Binding-site contacts:
Ligand atom O contacts residue ALA104 of chain 1.A at 3.5 Å.
Ligand atom CN contacts residue HIS129 of chain 1.A at 3.2 Å.
Ligand atom O contacts residue ASN105 of chain 1.A at 3.3 Å (h-bond).
Ligand atom N contacts residue ASN105 of chain 1.A at 2.9 Å (h-bond).
Ligand atom CB contacts residue THR76 of chain 1.A at 3.7 Å.
Ligand atom O contacts residue GLN66 of chain 1.A at 3.2 Å (h-bond).
Ligand atom CN contacts residue ARG58 of chain 1.A at 3.6 Å.
Ligand atom O contacts residue HIS129 of chain 1.A at 3.3 Å.
Ligand atom O contacts residue ALA106 of chain 1.A at 3.5 Å.
Ligand atom O contacts residue PHE63 of chain 1.A at 3.2 Å.
Ligand atom CG1 contacts residue PHE63 of chain 1.A at 3.6 Å (hydrophobic).
Ligand atom CB contacts residue TRP124 of chain 1.A at 3.6 Å (hydrophobic).
Ligand atom CG2 contacts residue ASN105 of chain 1.A at 3.9 Å.
Ligand atom CN contacts residue LEU125 of chain 1.A at 3.7 Å (hydrophobic).
Ligand atom CB contacts residue ASN105 of chain 1.A at 3.3 Å.
Ligand atom CG2 contacts residue GLN66 of chain 1.A at 3.4 Å.
Ligand atom O contacts residue ARG58 of chain 1.A at 3.0 Å (salt-bridge).
Ligand atom CG2 contacts residue ALA104 of chain 1.A at 3.8 Å (hydrophobic).
Ligand atom CD1 contacts residue ASN105 of chain 1.A at 3.4 Å.
Ligand atom CG contacts residue ALA104 of chain 1.A at 3.6 Å (hydrophobic).
Ligand atom N contacts residue GLY75 of chain 1.A at 3.5 Å (h-bond).
Ligand atom CM contacts residue GLY75 of chain 1.A at 3.6 Å.
Ligand atom C contacts residue PHE63 of chain 1.A at 3.5 Å (hydrophobic).
Ligand atom CA contacts residue GLY75 of chain 1.A at 3.4 Å.
Ligand atom CD1 contacts residue TRP124 of chain 1.A at 3.6 Å (hydrophobic).
Ligand atom CB contacts residue GLY75 of chain 1.A at 3.7 Å.
Ligand atom C contacts residue GLY75 of chain 1.A at 3.4 Å.
Ligand atom CH contacts residue ALA106 of chain 1.A at 3.6 Å (hydrophobic).
Ligand atom CG contacts residue GLN114 of chain 1.A at 3.6 Å.
Ligand atom C contacts residue ASN105 of chain 1.A at 3.4 Å.
Ligand atom CB contacts residue GLN114 of chain 1.A at 3.7 Å.
Ligand atom CN contacts residue ARG58 of chain 1.A at 3.8 Å.
Ligand atom CB contacts residue PHE116 of chain 1.A at 3.7 Å (hydrophobic).
Ligand atom CG1 contacts residue ARG58 of chain 1.A at 3.6 Å.
Ligand atom CG1 contacts residue PHE116 of chain 1.A at 3.8 Å (hydrophobic).
Ligand atom CG2 contacts residue PHE116 of chain 1.A at 3.5 Å (hydrophobic).
Ligand atom CB contacts residue ASN105 of chain 1.A at 3.8 Å.
Ligand atom O contacts residue TRP124 of chain 1.A at 2.8 Å (h-bond).
Ligand atom CG contacts residue ASN105 of chain 1.A at 3.6 Å.
Ligand atom CA contacts residue ASN105 of chain 1.A at 3.0 Å.

This small molecule binds to this protein.
Small molecule (SMILES): C=C1C(=O)N(CC)[C@@H](C(C)C)C(=O)N[C@@H](C(C)C)C(=O)N(C)[C@@H](CC(C)C)C(=O)N[C@@H](C)C(=O)N[C@H](C)C(=O)N(C)[C@@H](CC(C)C)C(=O)N(C)[C@@H](CC(C)C)C(=O)N(C)[C@@H](C(C)C)C(=O)N(C)[C@@H]([C@H](O)[C@H](C)C/C=C/C)C(=O)N[C@@H](CC)C(=O)N1C

Sequence of chain 1.A:
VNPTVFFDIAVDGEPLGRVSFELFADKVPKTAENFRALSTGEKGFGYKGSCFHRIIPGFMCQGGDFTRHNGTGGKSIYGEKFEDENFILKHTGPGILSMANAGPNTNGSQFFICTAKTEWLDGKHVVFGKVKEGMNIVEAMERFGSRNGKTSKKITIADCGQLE